Sequence of chain 1.D:
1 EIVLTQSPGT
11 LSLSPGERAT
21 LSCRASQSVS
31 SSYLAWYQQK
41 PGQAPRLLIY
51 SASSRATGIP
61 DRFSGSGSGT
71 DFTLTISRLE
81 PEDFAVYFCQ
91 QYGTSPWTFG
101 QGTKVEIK

Binding-site contacts:
Ligand atom N2 contacts residue MET2 of chain 1.C at 4.0 Å.
Ligand atom C1 contacts residue ASN100 of chain 1.C at 1.4 Å.
Ligand atom C6 contacts residue SER102 of chain 1.C at 4.1 Å.
Ligand atom C8 contacts residue MET2 of chain 1.C at 3.8 Å (hydrophobic).
Ligand atom O7 contacts residue ASP111 of chain 1.C at 3.6 Å (salt-bridge).
Ligand atom C7 contacts residue MET2 of chain 1.C at 4.4 Å (hydrophobic).
Ligand atom O7 contacts residue THR57 of chain 1.D at 3.6 Å.
Ligand atom O7 contacts residue ASN100 of chain 1.C at 3.7 Å.
Ligand atom C8 contacts residue ASP111 of chain 1.C at 4.3 Å.
Ligand atom C3 contacts residue ASN100 of chain 1.C at 3.8 Å.
Ligand atom O5 contacts residue ASN100 of chain 1.C at 2.4 Å (h-bond).
Ligand atom C4 contacts residue ASN100 of chain 1.C at 4.2 Å.
Ligand atom C5 contacts residue ASN100 of chain 1.C at 3.7 Å.
Ligand atom C2 contacts residue ASN100 of chain 1.C at 2.5 Å.
Ligand atom N2 contacts residue ASN100 of chain 1.C at 2.9 Å (h-bond).
Ligand atom C7 contacts residue ASP111 of chain 1.C at 4.1 Å.
Ligand atom C7 contacts residue ASN100 of chain 1.C at 3.5 Å.

A small-molecule ligand and the protein it binds are described below.
Small molecule (SMILES): CC(=O)N[C@H]1[C@H](O[C@H]2[C@H](O)[C@@H](NC(C)=O)CO[C@@H]2CO)O[C@H](CO)[C@@H](O[C@@H]2O[C@H](CO)[C@@H](O)[C@H](O)[C@@H]2O)[C@@H]1O

Sequence of chain 1.C:
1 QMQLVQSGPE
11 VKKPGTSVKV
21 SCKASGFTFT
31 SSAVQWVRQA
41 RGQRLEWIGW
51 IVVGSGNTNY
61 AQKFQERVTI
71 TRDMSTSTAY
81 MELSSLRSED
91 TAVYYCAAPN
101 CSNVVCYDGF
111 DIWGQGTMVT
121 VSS